A small-molecule ligand and the protein it binds are described below.
Small molecule (SMILES): COC(=O)c1cc2occc2[nH]1

Sequence of chain 1.B:
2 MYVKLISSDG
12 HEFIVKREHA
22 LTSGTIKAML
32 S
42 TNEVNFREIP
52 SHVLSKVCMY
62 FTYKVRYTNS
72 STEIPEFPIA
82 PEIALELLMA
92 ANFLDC

Binding-site contacts:
Ligand atom O08 contacts residue PHE94 of chain 1.B at 3.4 Å.
Ligand atom O04 contacts residue GLU87 of chain 1.B at 3.3 Å (salt-bridge).
Ligand atom O04 contacts residue VAL54 of chain 1.B at 4.3 Å.
Ligand atom C06 contacts residue MET90 of chain 1.B at 4.5 Å (hydrophobic).
Ligand atom C07 contacts residue PHE94 of chain 1.B at 4.5 Å (hydrophobic).
Ligand atom C03 contacts residue GLU87 of chain 1.B at 4.2 Å.
Ligand atom C03 contacts residue MET90 of chain 1.B at 4.5 Å (hydrophobic).
Ligand atom C03 contacts residue GLU49 of chain 1.B at 3.1 Å.
Ligand atom O02 contacts residue GLU87 of chain 1.B at 4.4 Å.
Ligand atom C06 contacts residue ALA91 of chain 1.B at 4.2 Å (hydrophobic).
Ligand atom C01 contacts residue GLU49 of chain 1.B at 3.7 Å.
Ligand atom O04 contacts residue MET90 of chain 1.B at 4.5 Å.
Ligand atom C01 contacts residue GLU87 of chain 1.B at 3.1 Å.
Ligand atom O02 contacts residue PRO51 of chain 1.B at 4.0 Å.
Ligand atom C07 contacts residue MET90 of chain 1.B at 4.2 Å (hydrophobic).
Ligand atom C06 contacts residue GLU49 of chain 1.B at 3.4 Å.
Ligand atom C01 contacts residue PRO51 of chain 1.B at 3.6 Å (hydrophobic).
Ligand atom C09 contacts residue GLU49 of chain 1.B at 3.5 Å.
Ligand atom C07 contacts residue ALA91 of chain 1.B at 4.3 Å (hydrophobic).
Ligand atom C07 contacts residue GLU49 of chain 1.B at 4.0 Å.
Ligand atom C05 contacts residue MET90 of chain 1.B at 4.0 Å (hydrophobic).
Ligand atom C07 contacts residue ILE50 of chain 1.B at 4.2 Å (hydrophobic).
Ligand atom O02 contacts residue GLU49 of chain 1.B at 2.9 Å (salt-bridge).
Ligand atom C09 contacts residue PHE94 of chain 1.B at 3.5 Å (hydrophobic).
Ligand atom O04 contacts residue PRO51 of chain 1.B at 3.9 Å.
Ligand atom C10 contacts residue GLU49 of chain 1.B at 3.4 Å.
Ligand atom C03 contacts residue PRO51 of chain 1.B at 4.2 Å (hydrophobic).
Ligand atom C06 contacts residue ILE50 of chain 1.B at 3.4 Å (hydrophobic).
Ligand atom N12 contacts residue GLU49 of chain 1.B at 3.9 Å.
Ligand atom O08 contacts residue GLU49 of chain 1.B at 3.8 Å.
Ligand atom C05 contacts residue GLU49 of chain 1.B at 3.3 Å.
Ligand atom C09 contacts residue MET90 of chain 1.B at 4.3 Å (hydrophobic).
Ligand atom N12 contacts residue MET90 of chain 1.B at 3.6 Å.
Ligand atom O04 contacts residue GLU49 of chain 1.B at 3.8 Å.
Ligand atom O08 contacts residue MET90 of chain 1.B at 4.1 Å.
Ligand atom C11 contacts residue GLU49 of chain 1.B at 3.5 Å.
Ligand atom C11 contacts residue MET90 of chain 1.B at 3.9 Å (hydrophobic).
Ligand atom C10 contacts residue MET90 of chain 1.B at 4.5 Å (hydrophobic).